Sequence of chain 1.C:
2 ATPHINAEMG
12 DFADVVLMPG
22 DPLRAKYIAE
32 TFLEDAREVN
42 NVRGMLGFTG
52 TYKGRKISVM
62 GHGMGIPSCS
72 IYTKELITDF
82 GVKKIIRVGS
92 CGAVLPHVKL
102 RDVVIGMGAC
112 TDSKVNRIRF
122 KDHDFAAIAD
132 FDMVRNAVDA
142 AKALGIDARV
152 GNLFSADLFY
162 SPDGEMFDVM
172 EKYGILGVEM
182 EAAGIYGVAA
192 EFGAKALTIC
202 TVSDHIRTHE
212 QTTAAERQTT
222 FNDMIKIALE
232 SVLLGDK

Binding-site contacts:
Ligand atom C5' contacts residue HIS5 of chain 1.C at 3.6 Å.
Ligand atom O2' contacts residue GLU180 of chain 2.B at 3.2 Å.
Ligand atom N7 contacts residue SER204 of chain 2.B at 3.2 Å (h-bond).
Ligand atom C5' contacts residue PHE160 of chain 2.B at 3.5 Å (hydrophobic).
Ligand atom C1' contacts residue PO41 of chain 2.F at 3.2 Å.
Ligand atom O4' contacts residue SER91 of chain 2.B at 3.7 Å.
Ligand atom O5' contacts residue ARG44 of chain 1.C at 3.6 Å.
Ligand atom N7 contacts residue GLY93 of chain 2.B at 3.6 Å.
Ligand atom N7 contacts residue CYS92 of chain 2.B at 3.7 Å.
Ligand atom O5' contacts residue MET65 of chain 2.B at 3.2 Å.
Ligand atom C4' contacts residue MET65 of chain 2.B at 3.5 Å (hydrophobic).
Ligand atom N3 contacts residue GLU180 of chain 2.B at 3.6 Å.
Ligand atom O2' contacts residue GLU182 of chain 2.B at 2.5 Å (salt-bridge).
Ligand atom C8 contacts residue SER204 of chain 2.B at 3.6 Å.
Ligand atom O3' contacts residue PO41 of chain 2.F at 3.0 Å (h-bond).
Ligand atom O5' contacts residue HIS5 of chain 1.C at 2.8 Å (h-bond).
Ligand atom C1' contacts residue SER91 of chain 2.B at 3.3 Å.
Ligand atom O2' contacts residue ARG88 of chain 2.B at 3.0 Å (salt-bridge).
Ligand atom C4 contacts residue VAL179 of chain 2.B at 3.4 Å (hydrophobic).
Ligand atom N7 contacts residue ASP205 of chain 2.B at 3.5 Å (salt-bridge).
Ligand atom C5' contacts residue MET65 of chain 2.B at 3.1 Å (hydrophobic).
Ligand atom C8 contacts residue SER91 of chain 2.B at 3.3 Å.
Ligand atom O3' contacts residue GLU182 of chain 2.B at 3.2 Å (salt-bridge).
Ligand atom C4' contacts residue PO41 of chain 2.F at 3.4 Å.
Ligand atom C6 contacts residue VAL179 of chain 2.B at 3.6 Å (hydrophobic).
Ligand atom C2 contacts residue VAL179 of chain 2.B at 3.5 Å (hydrophobic).
Ligand atom O6 contacts residue ASP205 of chain 2.B at 3.6 Å (salt-bridge).
Ligand atom N9 contacts residue SER91 of chain 2.B at 3.5 Å (h-bond).
Ligand atom C2' contacts residue GLU182 of chain 2.B at 3.6 Å.
Ligand atom O6 contacts residue GLY93 of chain 2.B at 3.6 Å.
Ligand atom N1 contacts residue VAL179 of chain 2.B at 3.6 Å (h-bond).
Ligand atom N3 contacts residue VAL179 of chain 2.B at 3.5 Å (h-bond).
Ligand atom C4' contacts residue ARG44 of chain 1.C at 3.6 Å.
Ligand atom C2' contacts residue MET181 of chain 2.B at 3.5 Å (hydrophobic).
Ligand atom C5 contacts residue VAL179 of chain 2.B at 3.4 Å (hydrophobic).
Ligand atom C2' contacts residue PO41 of chain 2.F at 3.6 Å.
Ligand atom O2' contacts residue PO41 of chain 2.F at 3.2 Å (h-bond).
Ligand atom O2' contacts residue MET181 of chain 2.B at 2.9 Å (h-bond).
Ligand atom O5' contacts residue PHE160 of chain 2.B at 3.5 Å.
Ligand atom O4' contacts residue PO41 of chain 2.F at 3.2 Å (h-bond).

Sequence of chain 2.B:
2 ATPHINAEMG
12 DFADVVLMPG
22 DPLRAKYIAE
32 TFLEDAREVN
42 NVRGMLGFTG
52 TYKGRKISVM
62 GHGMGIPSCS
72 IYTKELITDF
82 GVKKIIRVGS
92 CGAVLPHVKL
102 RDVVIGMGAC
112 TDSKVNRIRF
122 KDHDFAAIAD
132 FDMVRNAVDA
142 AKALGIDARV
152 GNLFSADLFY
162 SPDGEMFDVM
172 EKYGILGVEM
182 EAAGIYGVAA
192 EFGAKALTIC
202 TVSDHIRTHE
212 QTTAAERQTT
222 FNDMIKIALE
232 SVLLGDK

The small molecule below binds the protein below.
Small molecule (SMILES): O=c1[nH]cnc2c1ncn2[C@@H]1O[C@H](CO)[C@@H](O)[C@H]1O